Binding-site contacts:
Ligand atom C1 contacts residue SER235 of chain 1.B at 1.4 Å.
Ligand atom C5 contacts residue SER235 of chain 1.B at 3.0 Å.
Ligand atom O2 contacts residue SER235 of chain 1.B at 3.6 Å.
Ligand atom O3 contacts residue SER235 of chain 1.B at 4.3 Å.
Ligand atom C6 contacts residue SER235 of chain 1.B at 4.3 Å.
Ligand atom C2 contacts residue GLN233 of chain 1.B at 4.3 Å.
Ligand atom C4 contacts residue SER235 of chain 1.B at 3.5 Å.
Ligand atom O4 contacts residue SER235 of chain 1.B at 4.5 Å.
Ligand atom O2 contacts residue GLN233 of chain 1.B at 3.9 Å.
Ligand atom O5 contacts residue SER235 of chain 1.B at 2.3 Å (h-bond).
Ligand atom C3 contacts residue SER235 of chain 1.B at 3.0 Å.
Ligand atom C2 contacts residue SER235 of chain 1.B at 2.4 Å.

A small-molecule ligand and the protein it binds are described below.
Small molecule (SMILES): OC[C@H]1O[C@H](O)[C@@H](O)[C@@H](O)[C@@H]1O

Sequence of chain 1.B:
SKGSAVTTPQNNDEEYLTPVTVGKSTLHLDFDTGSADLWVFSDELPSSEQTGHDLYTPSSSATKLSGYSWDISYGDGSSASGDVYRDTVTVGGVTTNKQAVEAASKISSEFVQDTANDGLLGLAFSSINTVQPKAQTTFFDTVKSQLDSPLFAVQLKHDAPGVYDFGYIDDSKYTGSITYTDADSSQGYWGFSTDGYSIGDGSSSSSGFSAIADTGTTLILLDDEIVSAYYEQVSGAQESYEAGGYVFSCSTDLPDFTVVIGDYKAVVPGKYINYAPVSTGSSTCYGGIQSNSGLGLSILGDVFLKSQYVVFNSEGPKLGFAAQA